The small molecule below binds the protein below.
Small molecule (SMILES): Brc1ccc(N2CCCNCC2)cn1

Binding-site contacts:
Ligand atom BR1 contacts residue TYR113 of chain 1.O at 4.1 Å.
Ligand atom C1 contacts residue TRP143 of chain 1.N at 3.3 Å (hydrophobic).
Ligand atom C3 contacts residue CYS188 of chain 1.N at 3.9 Å (hydrophobic).
Ligand atom BR1 contacts residue LEU112 of chain 1.O at 3.2 Å.
Ligand atom C2 contacts residue TRP143 of chain 1.N at 3.3 Å (hydrophobic).
Ligand atom C7 contacts residue TYR89 of chain 1.N at 3.4 Å (hydrophobic).
Ligand atom C9 contacts residue TYR185 of chain 1.N at 4.1 Å (hydrophobic).
Ligand atom C8 contacts residue TRP143 of chain 1.N at 3.5 Å (hydrophobic).
Ligand atom C5 contacts residue LEU112 of chain 1.O at 3.9 Å (hydrophobic).
Ligand atom BR1 contacts residue ARG104 of chain 1.O at 3.6 Å.
Ligand atom N1 contacts residue THR144 of chain 1.N at 3.5 Å.
Ligand atom C6 contacts residue TRP53 of chain 1.O at 4.0 Å (hydrophobic).
Ligand atom BR1 contacts residue MET114 of chain 1.O at 4.1 Å.
Ligand atom N3 contacts residue SER142 of chain 1.N at 3.9 Å.
Ligand atom C10 contacts residue MET114 of chain 1.O at 3.8 Å (hydrophobic).
Ligand atom C8 contacts residue TYR89 of chain 1.N at 3.1 Å (hydrophobic).
Ligand atom BR1 contacts residue LEU102 of chain 1.O at 4.1 Å.
Ligand atom C8 contacts residue TYR185 of chain 1.N at 3.9 Å (hydrophobic).
Ligand atom N1 contacts residue MET114 of chain 1.O at 3.7 Å.
Ligand atom C6 contacts residue TRP143 of chain 1.N at 3.3 Å (hydrophobic).
Ligand atom N1 contacts residue TRP143 of chain 1.N at 3.8 Å.
Ligand atom C5 contacts residue THR144 of chain 1.N at 3.7 Å.
Ligand atom C7 contacts residue TRP143 of chain 1.N at 3.8 Å (hydrophobic).
Ligand atom C2 contacts residue MET114 of chain 1.O at 3.4 Å (hydrophobic).
Ligand atom C9 contacts residue TRP143 of chain 1.N at 3.6 Å (hydrophobic).
Ligand atom C1 contacts residue MET114 of chain 1.O at 3.5 Å (hydrophobic).
Ligand atom N2 contacts residue MET114 of chain 1.O at 3.5 Å.
Ligand atom N3 contacts residue TYR89 of chain 1.N at 2.7 Å (h-bond).
Ligand atom C4 contacts residue LEU112 of chain 1.O at 3.4 Å (hydrophobic).
Ligand atom BR1 contacts residue ALA103 of chain 1.O at 4.2 Å.
Ligand atom C1 contacts residue THR144 of chain 1.N at 4.1 Å.
Ligand atom C10 contacts residue TRP143 of chain 1.N at 4.0 Å (hydrophobic).
Ligand atom C3 contacts residue TRP143 of chain 1.N at 3.9 Å (hydrophobic).
Ligand atom C9 contacts residue TYR192 of chain 1.N at 3.6 Å (hydrophobic).
Ligand atom C7 contacts residue TRP53 of chain 1.O at 3.5 Å (hydrophobic).
Ligand atom C8 contacts residue TYR192 of chain 1.N at 3.4 Å (hydrophobic).
Ligand atom BR1 contacts residue THR144 of chain 1.N at 4.0 Å.
Ligand atom N3 contacts residue TRP143 of chain 1.N at 3.0 Å (h-bond).
Ligand atom C3 contacts residue MET114 of chain 1.O at 3.7 Å (hydrophobic).
Ligand atom N2 contacts residue TRP143 of chain 1.N at 3.3 Å (h-bond).

Sequence of chain 1.N:
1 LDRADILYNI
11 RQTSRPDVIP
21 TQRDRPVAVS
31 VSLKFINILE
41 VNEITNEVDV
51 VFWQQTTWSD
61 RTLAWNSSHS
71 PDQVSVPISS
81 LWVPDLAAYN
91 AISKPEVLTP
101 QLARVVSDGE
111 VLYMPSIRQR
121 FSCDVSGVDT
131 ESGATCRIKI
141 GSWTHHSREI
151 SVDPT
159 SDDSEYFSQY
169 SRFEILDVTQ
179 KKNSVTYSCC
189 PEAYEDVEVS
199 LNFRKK

Sequence of chain 1.O:
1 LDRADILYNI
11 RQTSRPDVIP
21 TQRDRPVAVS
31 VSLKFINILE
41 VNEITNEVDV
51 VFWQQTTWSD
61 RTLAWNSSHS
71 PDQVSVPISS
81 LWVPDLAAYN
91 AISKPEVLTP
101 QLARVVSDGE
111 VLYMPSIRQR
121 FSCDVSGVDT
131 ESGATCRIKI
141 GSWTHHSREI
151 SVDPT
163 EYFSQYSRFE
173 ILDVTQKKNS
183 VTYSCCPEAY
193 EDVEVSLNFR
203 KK